The small molecule below binds the protein below.
Small molecule (SMILES): CC(=O)N[C@@H]1[C@@H](O)[C@H](O)[C@@H](CO)O[C@H]1O

Sequence of chain 1.F:
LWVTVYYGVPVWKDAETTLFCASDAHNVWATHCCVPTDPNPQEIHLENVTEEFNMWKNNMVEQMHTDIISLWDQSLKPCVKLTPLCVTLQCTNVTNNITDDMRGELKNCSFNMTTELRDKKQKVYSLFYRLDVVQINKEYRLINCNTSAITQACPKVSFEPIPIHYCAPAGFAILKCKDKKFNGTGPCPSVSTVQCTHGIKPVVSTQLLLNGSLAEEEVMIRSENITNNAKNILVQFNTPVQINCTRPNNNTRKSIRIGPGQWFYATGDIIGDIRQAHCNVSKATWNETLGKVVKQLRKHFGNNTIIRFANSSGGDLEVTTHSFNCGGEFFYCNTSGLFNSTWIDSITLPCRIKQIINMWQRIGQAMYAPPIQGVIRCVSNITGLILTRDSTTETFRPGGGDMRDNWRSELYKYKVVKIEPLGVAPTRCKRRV

Binding-site contacts:
Ligand atom C8 contacts residue ASN297 of chain 1.F at 4.0 Å.
Ligand atom C6 contacts residue ARG444 of chain 1.F at 3.8 Å.
Ligand atom N2 contacts residue ASN297 of chain 1.F at 3.0 Å (h-bond).
Ligand atom O7 contacts residue ASN297 of chain 1.F at 3.6 Å (h-bond).
Ligand atom O7 contacts residue ASN333 of chain 1.F at 4.3 Å.
Ligand atom C3 contacts residue ASN297 of chain 1.F at 3.9 Å.
Ligand atom C8 contacts residue ASN333 of chain 1.F at 3.6 Å.
Ligand atom O5 contacts residue ARG444 of chain 1.F at 3.1 Å (salt-bridge).
Ligand atom C4 contacts residue ASN297 of chain 1.F at 4.4 Å.
Ligand atom C2 contacts residue GLN295 of chain 1.F at 3.6 Å.
Ligand atom O5 contacts residue ASN297 of chain 1.F at 2.5 Å (h-bond).
Ligand atom C7 contacts residue ASN333 of chain 1.F at 4.4 Å.
Ligand atom O6 contacts residue ARG444 of chain 1.F at 3.2 Å (salt-bridge).
Ligand atom C7 contacts residue ASN297 of chain 1.F at 3.5 Å.
Ligand atom C2 contacts residue ASN297 of chain 1.F at 2.5 Å.
Ligand atom C1 contacts residue GLN295 of chain 1.F at 3.7 Å.
Ligand atom C8 contacts residue GLN295 of chain 1.F at 3.5 Å.
Ligand atom C8 contacts residue VAL334 of chain 1.F at 4.5 Å (hydrophobic).
Ligand atom C5 contacts residue ARG444 of chain 1.F at 4.0 Å.
Ligand atom C1 contacts residue ASN297 of chain 1.F at 1.5 Å.
Ligand atom C7 contacts residue GLN295 of chain 1.F at 4.0 Å.
Ligand atom O3 contacts residue GLN295 of chain 1.F at 4.1 Å.
Ligand atom C3 contacts residue GLN295 of chain 1.F at 3.5 Å.
Ligand atom N2 contacts residue GLN295 of chain 1.F at 3.0 Å (h-bond).
Ligand atom C1 contacts residue ARG444 of chain 1.F at 4.0 Å.
Ligand atom C8 contacts residue SER335 of chain 1.F at 3.8 Å.
Ligand atom C5 contacts residue ASN297 of chain 1.F at 3.8 Å.